This small molecule binds to this protein.
Small molecule (SMILES): Cc1ncc(COP(=O)([O-])[O-])c(CCC(=O)c2ccc(Br)cc2)c1O

Binding-site contacts:
Ligand atom OAB contacts residue LYS188 of chain 1.A at 3.3 Å (salt-bridge).
Ligand atom PAY contacts residue THR283 of chain 1.A at 3.8 Å.
Ligand atom CAT contacts residue PHE225 of chain 1.A at 3.7 Å (hydrophobic).
Ligand atom OAQ contacts residue GLY245 of chain 1.A at 3.6 Å.
Ligand atom BR contacts residue GLN155 of chain 1.A at 3.6 Å.
Ligand atom OAC contacts residue ILE246 of chain 1.A at 2.7 Å (h-bond).
Ligand atom CAV contacts residue GLY224 of chain 1.A at 3.7 Å.
Ligand atom CAV contacts residue LEU243 of chain 1.A at 3.6 Å (hydrophobic).
Ligand atom CAL contacts residue ASN226 of chain 1.A at 3.6 Å.
Ligand atom CAW contacts residue LYS188 of chain 1.A at 2.9 Å.
Ligand atom OAE contacts residue GLY245 of chain 1.A at 3.7 Å.
Ligand atom CAR contacts residue LYS188 of chain 1.A at 3.5 Å.
Ligand atom CAX contacts residue LYS188 of chain 1.A at 2.1 Å.
Ligand atom CAV contacts residue LYS188 of chain 1.A at 3.1 Å.
Ligand atom PAY contacts residue ILE246 of chain 1.A at 3.5 Å.
Ligand atom OAE contacts residue THR247 of chain 1.A at 2.7 Å (h-bond).
Ligand atom CAA contacts residue GLU221 of chain 1.A at 3.2 Å.
Ligand atom OAD contacts residue LYS188 of chain 1.A at 3.1 Å (salt-bridge).
Ligand atom CAT contacts residue GLY224 of chain 1.A at 3.8 Å.
Ligand atom OAE contacts residue ILE246 of chain 1.A at 3.2 Å (h-bond).
Ligand atom CAX contacts residue GLY224 of chain 1.A at 3.8 Å.
Ligand atom CAM contacts residue GLY224 of chain 1.A at 3.7 Å.
Ligand atom OAC contacts residue GLY245 of chain 1.A at 3.4 Å.
Ligand atom CAL contacts residue PHE225 of chain 1.A at 3.6 Å (hydrophobic).
Ligand atom CAA contacts residue GLY222 of chain 1.A at 3.6 Å.
Ligand atom NAP contacts residue PHE225 of chain 1.A at 3.5 Å (h-bond).
Ligand atom CAT contacts residue GLU221 of chain 1.A at 3.5 Å.
Ligand atom CAN contacts residue LYS188 of chain 1.A at 1.3 Å.
Ligand atom NAP contacts residue GLU221 of chain 1.A at 3.0 Å (salt-bridge).
Ligand atom CAM contacts residue LYS188 of chain 1.A at 2.7 Å.
Ligand atom OAQ contacts residue LEU243 of chain 1.A at 3.4 Å.
Ligand atom PAY contacts residue GLY245 of chain 1.A at 3.8 Å.
Ligand atom OAF contacts residue THR283 of chain 1.A at 2.8 Å (h-bond).
Ligand atom CAO contacts residue LYS188 of chain 1.A at 3.5 Å.
Ligand atom OAC contacts residue ARG86 of chain 1.A at 2.5 Å (salt-bridge).
Ligand atom OAE contacts residue THR283 of chain 1.A at 3.8 Å.
Ligand atom CAI contacts residue GLY284 of chain 1.A at 3.7 Å.
Ligand atom OAD contacts residue GLY224 of chain 1.A at 3.7 Å.
Ligand atom CAX contacts residue LEU243 of chain 1.A at 3.8 Å (hydrophobic).
Ligand atom CAW contacts residue GLY224 of chain 1.A at 3.5 Å.

Sequence of chain 1.B:
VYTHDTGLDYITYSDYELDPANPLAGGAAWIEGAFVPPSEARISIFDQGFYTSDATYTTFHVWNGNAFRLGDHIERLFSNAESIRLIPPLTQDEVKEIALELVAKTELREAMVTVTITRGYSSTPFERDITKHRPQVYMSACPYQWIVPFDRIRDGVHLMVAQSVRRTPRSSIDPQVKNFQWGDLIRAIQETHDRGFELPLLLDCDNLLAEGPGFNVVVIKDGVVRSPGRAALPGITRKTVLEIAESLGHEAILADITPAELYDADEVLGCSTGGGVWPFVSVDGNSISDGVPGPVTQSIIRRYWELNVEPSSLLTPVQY

Sequence of chain 1.A:
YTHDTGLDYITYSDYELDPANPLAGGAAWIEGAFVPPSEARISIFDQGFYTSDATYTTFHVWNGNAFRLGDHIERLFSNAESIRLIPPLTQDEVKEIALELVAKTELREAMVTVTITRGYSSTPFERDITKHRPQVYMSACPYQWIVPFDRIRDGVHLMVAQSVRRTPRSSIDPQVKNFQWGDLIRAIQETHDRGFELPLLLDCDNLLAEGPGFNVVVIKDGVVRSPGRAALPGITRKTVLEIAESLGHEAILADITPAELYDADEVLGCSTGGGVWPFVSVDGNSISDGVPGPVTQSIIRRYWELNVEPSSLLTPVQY